The small molecule below binds the protein below.
Small molecule (SMILES): CC(=O)N[C@H]1[C@H](O[C@H]2[C@H](O)[C@@H](NC(C)=O)CO[C@@H]2CO)O[C@H](CO)[C@@H](O)[C@@H]1O

Sequence of chain 1.B:
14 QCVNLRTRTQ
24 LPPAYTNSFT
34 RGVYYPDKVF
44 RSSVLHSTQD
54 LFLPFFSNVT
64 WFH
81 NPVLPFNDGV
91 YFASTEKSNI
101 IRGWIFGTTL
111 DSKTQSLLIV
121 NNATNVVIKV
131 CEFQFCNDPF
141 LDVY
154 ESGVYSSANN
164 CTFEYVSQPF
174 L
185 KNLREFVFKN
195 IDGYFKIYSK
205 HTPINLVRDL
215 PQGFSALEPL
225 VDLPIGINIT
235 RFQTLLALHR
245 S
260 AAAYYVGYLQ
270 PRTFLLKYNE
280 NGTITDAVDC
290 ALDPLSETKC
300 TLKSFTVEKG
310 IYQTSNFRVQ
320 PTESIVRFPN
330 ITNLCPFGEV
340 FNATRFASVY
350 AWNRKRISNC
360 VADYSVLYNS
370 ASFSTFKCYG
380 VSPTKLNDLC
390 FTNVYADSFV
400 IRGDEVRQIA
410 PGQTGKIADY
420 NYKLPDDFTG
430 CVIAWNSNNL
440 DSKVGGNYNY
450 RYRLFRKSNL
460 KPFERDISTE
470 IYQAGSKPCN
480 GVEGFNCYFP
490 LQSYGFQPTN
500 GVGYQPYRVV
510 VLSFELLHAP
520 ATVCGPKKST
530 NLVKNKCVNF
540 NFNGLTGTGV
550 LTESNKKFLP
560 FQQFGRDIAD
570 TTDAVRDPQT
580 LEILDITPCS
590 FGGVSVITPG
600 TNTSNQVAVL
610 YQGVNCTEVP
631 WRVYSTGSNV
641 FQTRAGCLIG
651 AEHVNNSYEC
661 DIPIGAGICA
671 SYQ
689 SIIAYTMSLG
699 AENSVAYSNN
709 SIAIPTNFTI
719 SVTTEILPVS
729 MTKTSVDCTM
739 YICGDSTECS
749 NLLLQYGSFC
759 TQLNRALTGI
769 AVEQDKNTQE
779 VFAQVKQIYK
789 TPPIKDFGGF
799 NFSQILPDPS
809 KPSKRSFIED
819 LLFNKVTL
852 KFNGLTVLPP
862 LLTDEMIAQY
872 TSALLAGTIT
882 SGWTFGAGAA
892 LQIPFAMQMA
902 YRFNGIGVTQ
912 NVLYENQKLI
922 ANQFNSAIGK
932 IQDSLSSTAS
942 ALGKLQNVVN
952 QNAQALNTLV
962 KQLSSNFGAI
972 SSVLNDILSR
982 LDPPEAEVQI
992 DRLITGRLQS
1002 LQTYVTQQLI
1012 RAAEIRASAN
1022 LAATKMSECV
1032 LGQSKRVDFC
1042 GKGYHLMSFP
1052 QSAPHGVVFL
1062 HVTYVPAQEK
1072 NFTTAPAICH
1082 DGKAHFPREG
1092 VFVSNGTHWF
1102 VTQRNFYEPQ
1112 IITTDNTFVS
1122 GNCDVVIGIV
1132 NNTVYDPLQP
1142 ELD

Sequence of chain 1.A:
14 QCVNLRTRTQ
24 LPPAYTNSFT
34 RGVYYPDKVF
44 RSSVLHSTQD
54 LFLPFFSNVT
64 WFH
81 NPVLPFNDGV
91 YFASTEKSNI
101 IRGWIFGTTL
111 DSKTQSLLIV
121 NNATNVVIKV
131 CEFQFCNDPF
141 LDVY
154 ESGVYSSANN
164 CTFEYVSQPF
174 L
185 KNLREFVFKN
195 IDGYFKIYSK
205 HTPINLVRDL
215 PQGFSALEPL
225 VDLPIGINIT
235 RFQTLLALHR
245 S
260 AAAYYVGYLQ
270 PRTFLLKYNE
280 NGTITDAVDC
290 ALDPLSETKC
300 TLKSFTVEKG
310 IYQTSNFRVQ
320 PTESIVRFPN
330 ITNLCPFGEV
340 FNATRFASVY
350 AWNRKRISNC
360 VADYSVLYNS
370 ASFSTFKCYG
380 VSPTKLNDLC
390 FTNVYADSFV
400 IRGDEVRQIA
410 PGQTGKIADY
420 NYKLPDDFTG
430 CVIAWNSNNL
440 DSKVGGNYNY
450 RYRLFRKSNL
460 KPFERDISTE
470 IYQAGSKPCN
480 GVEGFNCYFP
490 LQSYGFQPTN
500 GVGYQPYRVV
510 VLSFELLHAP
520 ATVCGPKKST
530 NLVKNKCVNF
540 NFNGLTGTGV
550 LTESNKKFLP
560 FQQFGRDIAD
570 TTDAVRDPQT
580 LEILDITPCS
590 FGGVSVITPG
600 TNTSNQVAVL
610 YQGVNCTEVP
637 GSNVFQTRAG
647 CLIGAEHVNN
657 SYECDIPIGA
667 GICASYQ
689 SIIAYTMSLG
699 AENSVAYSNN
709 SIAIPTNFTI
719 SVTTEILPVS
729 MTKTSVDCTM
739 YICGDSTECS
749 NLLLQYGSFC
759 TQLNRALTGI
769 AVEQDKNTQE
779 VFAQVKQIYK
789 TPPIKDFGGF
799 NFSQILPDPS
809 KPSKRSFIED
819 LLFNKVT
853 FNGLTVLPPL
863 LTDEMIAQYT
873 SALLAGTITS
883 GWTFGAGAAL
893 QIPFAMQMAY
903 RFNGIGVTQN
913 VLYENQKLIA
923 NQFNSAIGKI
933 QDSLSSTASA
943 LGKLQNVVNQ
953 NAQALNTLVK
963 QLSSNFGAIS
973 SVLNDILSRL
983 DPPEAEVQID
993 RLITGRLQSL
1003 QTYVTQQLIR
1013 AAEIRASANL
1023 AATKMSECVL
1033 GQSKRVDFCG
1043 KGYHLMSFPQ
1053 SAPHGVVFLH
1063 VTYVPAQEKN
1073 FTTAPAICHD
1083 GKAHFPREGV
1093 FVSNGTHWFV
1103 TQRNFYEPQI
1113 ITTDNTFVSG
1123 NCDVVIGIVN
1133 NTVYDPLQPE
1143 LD

Binding-site contacts:
Ligand atom O5 contacts residue GLU132 of chain 1.B at 4.3 Å.
Ligand atom C3 contacts residue LEU516 of chain 1.A at 3.7 Å (hydrophobic).
Ligand atom O7 contacts residue ARG355 of chain 1.A at 4.0 Å.
Ligand atom O7 contacts residue SER112 of chain 1.B at 4.4 Å.
Ligand atom O7 contacts residue GLN115 of chain 1.B at 3.3 Å (h-bond).
Ligand atom O7 contacts residue ASN392 of chain 1.A at 3.5 Å (h-bond).
Ligand atom C6 contacts residue ASN163 of chain 1.B at 4.3 Å.
Ligand atom C5 contacts residue ASN163 of chain 1.B at 3.6 Å.
Ligand atom N2 contacts residue GLU132 of chain 1.B at 3.7 Å.
Ligand atom O7 contacts residue GLU132 of chain 1.B at 2.8 Å (salt-bridge).
Ligand atom N2 contacts residue GLU514 of chain 1.A at 4.2 Å.
Ligand atom O6 contacts residue ARG355 of chain 1.A at 4.2 Å.
Ligand atom O7 contacts residue ASN163 of chain 1.B at 3.7 Å.
Ligand atom C1 contacts residue ASN163 of chain 1.B at 1.4 Å.
Ligand atom O4 contacts residue LEU516 of chain 1.A at 4.1 Å.
Ligand atom O3 contacts residue GLU514 of chain 1.A at 3.5 Å (salt-bridge).
Ligand atom C8 contacts residue LEU516 of chain 1.A at 3.5 Å (hydrophobic).
Ligand atom O7 contacts residue GLU514 of chain 1.A at 3.8 Å.
Ligand atom O5 contacts residue ASN163 of chain 1.B at 2.4 Å (h-bond).
Ligand atom C7 contacts residue GLN115 of chain 1.B at 4.4 Å.
Ligand atom C1 contacts residue GLU132 of chain 1.B at 3.7 Å.
Ligand atom C8 contacts residue SER112 of chain 1.B at 4.2 Å.
Ligand atom C2 contacts residue GLU132 of chain 1.B at 3.7 Å.
Ligand atom O6 contacts residue THR165 of chain 1.B at 4.1 Å.
Ligand atom C7 contacts residue GLU514 of chain 1.A at 4.2 Å.
Ligand atom C2 contacts residue ASN163 of chain 1.B at 2.4 Å.
Ligand atom O7 contacts residue LYS113 of chain 1.B at 4.3 Å.
Ligand atom C7 contacts residue LEU516 of chain 1.A at 4.2 Å (hydrophobic).
Ligand atom N2 contacts residue ASN163 of chain 1.B at 2.8 Å (h-bond).
Ligand atom C3 contacts residue ASN163 of chain 1.B at 3.8 Å.
Ligand atom C8 contacts residue GLU132 of chain 1.B at 4.3 Å.
Ligand atom C7 contacts residue ASN163 of chain 1.B at 3.5 Å.
Ligand atom O3 contacts residue LEU516 of chain 1.A at 3.7 Å.
Ligand atom C7 contacts residue GLU132 of chain 1.B at 3.3 Å.
Ligand atom C4 contacts residue ASN163 of chain 1.B at 4.2 Å.
Ligand atom O7 contacts residue TYR394 of chain 1.A at 4.4 Å.
Ligand atom O6 contacts residue ASN163 of chain 1.B at 3.8 Å.